Binding-site contacts:
Ligand atom C5 contacts residue ASN343 of chain 1.C at 3.8 Å.
Ligand atom C3 contacts residue SER371 of chain 1.C at 3.6 Å.
Ligand atom N2 contacts residue SER371 of chain 1.C at 3.2 Å (h-bond).
Ligand atom O7 contacts residue GLY339 of chain 1.C at 4.0 Å.
Ligand atom N2 contacts residue ASN343 of chain 1.C at 2.9 Å (h-bond).
Ligand atom C1 contacts residue SER371 of chain 1.C at 4.1 Å.
Ligand atom C3 contacts residue ASN343 of chain 1.C at 3.9 Å.
Ligand atom O7 contacts residue ASN343 of chain 1.C at 3.8 Å.
Ligand atom C8 contacts residue PHE338 of chain 1.C at 4.5 Å (hydrophobic).
Ligand atom C8 contacts residue ASN343 of chain 1.C at 4.2 Å.
Ligand atom C2 contacts residue ASN343 of chain 1.C at 2.5 Å.
Ligand atom C2 contacts residue SER371 of chain 1.C at 3.8 Å.
Ligand atom C4 contacts residue ASN343 of chain 1.C at 4.3 Å.
Ligand atom C8 contacts residue GLY339 of chain 1.C at 4.1 Å.
Ligand atom C8 contacts residue SER371 of chain 1.C at 4.4 Å.
Ligand atom C1 contacts residue ASN343 of chain 1.C at 1.5 Å.
Ligand atom C7 contacts residue SER371 of chain 1.C at 4.2 Å.
Ligand atom O3 contacts residue SER371 of chain 1.C at 4.1 Å.
Ligand atom C7 contacts residue GLY339 of chain 1.C at 4.3 Å.
Ligand atom C7 contacts residue ASN343 of chain 1.C at 3.6 Å.
Ligand atom O5 contacts residue ASN343 of chain 1.C at 2.5 Å (h-bond).
Ligand atom C8 contacts residue LEU368 of chain 1.C at 3.9 Å (hydrophobic).

This protein binds this small molecule.
Small molecule (SMILES): CC(=O)N[C@@H]1[C@@H](O)[C@H](O)[C@@H](CO)O[C@H]1O

Sequence of chain 1.C:
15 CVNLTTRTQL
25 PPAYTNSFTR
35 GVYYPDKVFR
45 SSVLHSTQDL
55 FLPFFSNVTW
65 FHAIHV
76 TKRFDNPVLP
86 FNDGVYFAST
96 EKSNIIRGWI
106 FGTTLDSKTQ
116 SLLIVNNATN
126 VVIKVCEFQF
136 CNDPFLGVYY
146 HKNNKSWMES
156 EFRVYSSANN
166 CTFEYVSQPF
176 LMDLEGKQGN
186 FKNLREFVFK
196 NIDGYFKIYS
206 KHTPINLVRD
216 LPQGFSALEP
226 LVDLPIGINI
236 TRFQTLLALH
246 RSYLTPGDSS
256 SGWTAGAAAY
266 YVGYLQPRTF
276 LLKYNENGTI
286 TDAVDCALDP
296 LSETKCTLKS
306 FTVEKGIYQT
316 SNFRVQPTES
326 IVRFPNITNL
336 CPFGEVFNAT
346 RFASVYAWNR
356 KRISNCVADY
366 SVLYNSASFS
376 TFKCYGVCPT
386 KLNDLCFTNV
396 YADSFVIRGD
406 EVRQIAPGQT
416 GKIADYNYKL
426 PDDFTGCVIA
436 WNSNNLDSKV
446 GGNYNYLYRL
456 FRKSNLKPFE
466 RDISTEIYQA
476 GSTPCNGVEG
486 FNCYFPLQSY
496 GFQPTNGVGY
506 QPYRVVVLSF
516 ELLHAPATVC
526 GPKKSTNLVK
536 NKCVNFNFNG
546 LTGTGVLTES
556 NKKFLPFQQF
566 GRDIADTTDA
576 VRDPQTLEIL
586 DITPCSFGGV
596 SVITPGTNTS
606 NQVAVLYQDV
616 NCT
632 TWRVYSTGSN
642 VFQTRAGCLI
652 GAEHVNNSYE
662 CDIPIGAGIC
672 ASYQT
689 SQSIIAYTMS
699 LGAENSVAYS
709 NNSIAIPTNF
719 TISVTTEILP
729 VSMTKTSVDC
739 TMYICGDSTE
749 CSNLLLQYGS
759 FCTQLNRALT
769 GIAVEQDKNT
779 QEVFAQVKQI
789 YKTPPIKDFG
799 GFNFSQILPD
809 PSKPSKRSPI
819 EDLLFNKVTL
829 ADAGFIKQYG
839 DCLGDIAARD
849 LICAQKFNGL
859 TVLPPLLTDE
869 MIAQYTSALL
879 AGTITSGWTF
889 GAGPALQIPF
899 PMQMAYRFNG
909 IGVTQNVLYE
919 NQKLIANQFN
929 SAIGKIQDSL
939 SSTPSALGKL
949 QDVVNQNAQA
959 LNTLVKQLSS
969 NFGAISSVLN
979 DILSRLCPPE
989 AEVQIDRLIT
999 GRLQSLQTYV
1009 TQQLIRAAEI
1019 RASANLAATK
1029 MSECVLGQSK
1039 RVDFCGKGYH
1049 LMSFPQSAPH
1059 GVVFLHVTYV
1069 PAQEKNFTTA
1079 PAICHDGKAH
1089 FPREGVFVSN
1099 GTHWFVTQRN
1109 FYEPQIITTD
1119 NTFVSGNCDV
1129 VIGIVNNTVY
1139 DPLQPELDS